Binding-site contacts:
Ligand atom N contacts residue ARG311 of chain 1.A at 3.8 Å.
Ligand atom N contacts residue PHE193 of chain 1.A at 3.4 Å.
Ligand atom F contacts residue ASP219 of chain 1.A at 3.1 Å.
Ligand atom C12 contacts residue ASP219 of chain 1.A at 4.0 Å.
Ligand atom C11 contacts residue PHE193 of chain 1.A at 3.4 Å (hydrophobic).
Ligand atom C1 contacts residue SER241 of chain 1.A at 3.7 Å.
Ligand atom C contacts residue VAL242 of chain 1.A at 3.8 Å (hydrophobic).
Ligand atom C4 contacts residue ALA244 of chain 1.A at 3.3 Å (hydrophobic).
Ligand atom C1 contacts residue VAL242 of chain 1.A at 4.0 Å (hydrophobic).
Ligand atom C6 contacts residue ASP219 of chain 1.A at 3.3 Å.
Ligand atom C5 contacts residue ARG311 of chain 1.A at 3.6 Å.
Ligand atom C6 contacts residue PHE193 of chain 1.A at 3.5 Å (hydrophobic).
Ligand atom O contacts residue ARG311 of chain 1.A at 2.7 Å (salt-bridge).
Ligand atom C11 contacts residue ARG196 of chain 1.A at 3.4 Å.
Ligand atom O contacts residue SER275 of chain 1.A at 2.7 Å (h-bond).
Ligand atom C5 contacts residue SER275 of chain 1.A at 3.5 Å.
Ligand atom C10 contacts residue ARG196 of chain 1.A at 3.5 Å.
Ligand atom C4 contacts residue SER275 of chain 1.A at 3.6 Å.
Ligand atom C3 contacts residue PHE193 of chain 1.A at 4.0 Å (hydrophobic).
Ligand atom C10 contacts residue PHE193 of chain 1.A at 4.0 Å (hydrophobic).
Ligand atom N2 contacts residue ASP219 of chain 1.A at 2.9 Å (salt-bridge).
Ligand atom C4 contacts residue PHE193 of chain 1.A at 3.9 Å (hydrophobic).
Ligand atom C7 contacts residue ASP219 of chain 1.A at 4.0 Å.
Ligand atom C8 contacts residue PHE193 of chain 1.A at 3.7 Å (hydrophobic).
Ligand atom C1 contacts residue HIS191 of chain 1.A at 3.4 Å.
Ligand atom N2 contacts residue PHE193 of chain 1.A at 3.5 Å.
Ligand atom C2 contacts residue SER241 of chain 1.A at 3.4 Å.
Ligand atom C5 contacts residue PHE193 of chain 1.A at 3.6 Å (hydrophobic).
Ligand atom C1 contacts residue ASP219 of chain 1.A at 4.0 Å.
Ligand atom C2 contacts residue ASP219 of chain 1.A at 3.9 Å.
Ligand atom C5 contacts residue ALA244 of chain 1.A at 3.6 Å (hydrophobic).
Ligand atom N1 contacts residue ASP219 of chain 1.A at 2.8 Å (salt-bridge).
Ligand atom C3 contacts residue ALA244 of chain 1.A at 3.5 Å (hydrophobic).
Ligand atom C7 contacts residue PHE193 of chain 1.A at 3.7 Å (hydrophobic).
Ligand atom O contacts residue ALA244 of chain 1.A at 4.0 Å.
Ligand atom C8 contacts residue ARG311 of chain 1.A at 3.8 Å.
Ligand atom N1 contacts residue PHE193 of chain 1.A at 3.7 Å.
Ligand atom C2 contacts residue VAL242 of chain 1.A at 3.5 Å (hydrophobic).
Ligand atom N1 contacts residue ALA244 of chain 1.A at 4.0 Å.
Ligand atom C12 contacts residue PHE193 of chain 1.A at 3.9 Å (hydrophobic).

Sequence of chain 1.A:
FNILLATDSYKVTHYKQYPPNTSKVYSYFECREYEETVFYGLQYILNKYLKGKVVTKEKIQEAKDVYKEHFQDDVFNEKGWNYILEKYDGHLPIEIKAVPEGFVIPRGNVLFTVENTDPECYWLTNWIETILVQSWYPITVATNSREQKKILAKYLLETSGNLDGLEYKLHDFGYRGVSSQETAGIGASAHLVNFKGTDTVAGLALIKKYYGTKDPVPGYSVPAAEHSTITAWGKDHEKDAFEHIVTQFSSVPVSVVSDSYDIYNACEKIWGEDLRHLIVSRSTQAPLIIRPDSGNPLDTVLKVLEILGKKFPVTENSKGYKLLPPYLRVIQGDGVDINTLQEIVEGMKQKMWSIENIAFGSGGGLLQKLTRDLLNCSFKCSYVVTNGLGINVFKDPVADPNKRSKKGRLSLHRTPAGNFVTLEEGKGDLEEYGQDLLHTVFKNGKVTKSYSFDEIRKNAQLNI

A protein and the small-molecule ligand that binds it are described below.
Small molecule (SMILES): CCCc1cc(=O)[nH]c(Nc2ccccc2F)n1